Sequence of chain 2.A:
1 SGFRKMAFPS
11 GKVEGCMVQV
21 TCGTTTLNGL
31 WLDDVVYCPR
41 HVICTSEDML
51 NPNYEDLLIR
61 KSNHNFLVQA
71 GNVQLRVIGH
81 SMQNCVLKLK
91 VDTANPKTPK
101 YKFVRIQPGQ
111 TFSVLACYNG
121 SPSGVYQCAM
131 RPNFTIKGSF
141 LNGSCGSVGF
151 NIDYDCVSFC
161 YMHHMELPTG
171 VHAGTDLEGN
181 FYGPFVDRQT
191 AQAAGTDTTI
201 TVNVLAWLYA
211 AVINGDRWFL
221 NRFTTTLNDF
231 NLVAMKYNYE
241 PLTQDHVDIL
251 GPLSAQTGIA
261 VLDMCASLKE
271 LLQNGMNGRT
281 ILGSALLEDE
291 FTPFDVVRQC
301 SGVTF

Binding-site contacts:
Ligand atom C26 contacts residue LEU167 of chain 1.A at 3.8 Å (hydrophobic).
Ligand atom C21 contacts residue GLU166 of chain 1.A at 3.4 Å.
Ligand atom O28 contacts residue GLU166 of chain 1.A at 2.9 Å (salt-bridge).
Ligand atom C3 contacts residue CYS145 of chain 1.A at 3.2 Å (hydrophobic).
Ligand atom C33 contacts residue ARG188 of chain 1.A at 3.7 Å.
Ligand atom O27 contacts residue GLN189 of chain 1.A at 3.4 Å.
Ligand atom C32 contacts residue TYR54 of chain 1.A at 3.8 Å (hydrophobic).
Ligand atom C5 contacts residue LEU141 of chain 1.A at 3.8 Å (hydrophobic).
Ligand atom O9 contacts residue GLU166 of chain 1.A at 3.4 Å.
Ligand atom C11 contacts residue HIS164 of chain 1.A at 3.6 Å.
Ligand atom C12 contacts residue HIS164 of chain 1.A at 3.4 Å.
Ligand atom C6 contacts residue ASN142 of chain 1.A at 3.8 Å.
Ligand atom C25 contacts residue THR190 of chain 1.A at 3.6 Å.
Ligand atom N36 contacts residue CYS145 of chain 1.A at 2.7 Å (h-bond).
Ligand atom O9 contacts residue HIS172 of chain 1.A at 3.5 Å.
Ligand atom O9 contacts residue HIS163 of chain 1.A at 2.8 Å (h-bond).
Ligand atom N7 contacts residue PHE140 of chain 1.A at 3.4 Å (h-bond).
Ligand atom N20 contacts residue GLU166 of chain 1.A at 2.9 Å (salt-bridge).
Ligand atom N36 contacts residue GLY143 of chain 1.A at 3.5 Å (h-bond).
Ligand atom C24 contacts residue THR190 of chain 1.A at 3.1 Å.
Ligand atom C32 contacts residue ASP187 of chain 1.A at 3.7 Å.
Ligand atom N36 contacts residue SER144 of chain 1.A at 3.5 Å (h-bond).
Ligand atom C24 contacts residue MET165 of chain 1.A at 3.5 Å (hydrophobic).
Ligand atom N7 contacts residue GLU166 of chain 1.A at 3.1 Å (salt-bridge).
Ligand atom O9 contacts residue PHE140 of chain 1.A at 3.4 Å.
Ligand atom N22 contacts residue GLU166 of chain 1.A at 2.9 Å (salt-bridge).
Ligand atom O28 contacts residue MET165 of chain 1.A at 3.2 Å.
Ligand atom C3 contacts residue HIS163 of chain 1.A at 3.8 Å.
Ligand atom C8 contacts residue GLU166 of chain 1.A at 3.5 Å.
Ligand atom C1 contacts residue CYS145 of chain 1.A at 1.8 Å (hydrophobic).
Ligand atom N10 contacts residue CYS145 of chain 1.A at 3.0 Å (h-bond).
Ligand atom C1 contacts residue HIS41 of chain 1.A at 3.8 Å.
Ligand atom N10 contacts residue HIS164 of chain 1.A at 2.8 Å (h-bond).
Ligand atom C29 contacts residue GLN189 of chain 1.A at 3.6 Å.
Ligand atom C8 contacts residue HIS163 of chain 1.A at 3.8 Å.
Ligand atom C5 contacts residue ASN142 of chain 1.A at 3.4 Å.
Ligand atom C24 contacts residue GLN192 of chain 1.A at 3.6 Å.
Ligand atom C2 contacts residue CYS145 of chain 1.A at 2.7 Å (hydrophobic).
Ligand atom C26 contacts residue PRO168 of chain 1.A at 3.7 Å (hydrophobic).
Ligand atom C32 contacts residue HIS41 of chain 1.A at 3.7 Å.

Sequence of chain 1.A:
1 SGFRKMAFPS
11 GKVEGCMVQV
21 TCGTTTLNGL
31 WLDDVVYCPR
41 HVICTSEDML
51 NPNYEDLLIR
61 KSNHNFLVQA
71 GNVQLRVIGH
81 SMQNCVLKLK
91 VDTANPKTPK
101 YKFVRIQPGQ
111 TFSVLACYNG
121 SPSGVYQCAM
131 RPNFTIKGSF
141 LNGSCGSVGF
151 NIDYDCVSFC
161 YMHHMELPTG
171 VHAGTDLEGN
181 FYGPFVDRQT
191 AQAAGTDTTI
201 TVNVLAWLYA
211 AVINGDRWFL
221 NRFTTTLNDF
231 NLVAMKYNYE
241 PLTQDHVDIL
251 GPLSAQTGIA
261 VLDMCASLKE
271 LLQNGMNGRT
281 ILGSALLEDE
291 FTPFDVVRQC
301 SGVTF

The small molecule below binds the protein below.
Small molecule (SMILES): [H]/N=C\[C@H](C[C@@H]1CCNC1=O)NC(=O)[C@@H]1[C@@H]2[C@H](CN1C(=O)[C@@H](NC(=O)NC(C)(C)C)C(C)(C)C)C2(C)C